The protein below binds the small molecule below.
Small molecule (SMILES): CC(C)C[C@H](NC(=O)CN)C(=O)N[C@H](C(=O)N[C@H](C(=O)NCC(=O)N[C@@H](CO)C(=O)N[C@@H](CC(C)C)C(=O)N[C@@H](CCCN=C(N)N)C(=O)NCC=O)C(C)C)[C@@H](C)O

Binding-site contacts:
Ligand atom CG2 contacts residue ASP258 of chain 38.E at 3.5 Å.
Ligand atom O contacts residue ARG50 of chain 38.E at 3.4 Å.
Ligand atom C contacts residue ARG49 of chain 38.E at 3.6 Å.
Ligand atom NE contacts residue ARG50 of chain 38.E at 3.1 Å (salt-bridge).
Ligand atom NH2 contacts residue ASP228 of chain 38.E at 2.7 Å (salt-bridge).
Ligand atom CG2 contacts residue ALA42 of chain 38.E at 3.8 Å (hydrophobic).
Ligand atom NH1 contacts residue THR246 of chain 38.E at 3.2 Å (h-bond).
Ligand atom CD2 contacts residue ARG43 of chain 38.E at 3.6 Å.
Ligand atom CA contacts residue ASP258 of chain 38.E at 3.7 Å.
Ligand atom O contacts residue ARG43 of chain 38.E at 2.8 Å (salt-bridge).
Ligand atom CA contacts residue ASP258 of chain 38.E at 3.6 Å.
Ligand atom CZ contacts residue THR246 of chain 38.E at 3.3 Å.
Ligand atom O contacts residue ARG49 of chain 38.E at 3.1 Å (salt-bridge).
Ligand atom CB contacts residue ARG49 of chain 38.E at 3.5 Å.
Ligand atom N contacts residue ASP258 of chain 38.E at 2.8 Å (salt-bridge).
Ligand atom CD contacts residue ARG50 of chain 38.E at 3.3 Å.
Ligand atom CB contacts residue ARG49 of chain 38.E at 3.7 Å.
Ligand atom N contacts residue ARG49 of chain 38.E at 3.6 Å (salt-bridge).
Ligand atom C contacts residue ARG43 of chain 38.E at 3.7 Å.
Ligand atom CD2 contacts residue ARG50 of chain 38.E at 3.6 Å.
Ligand atom CA contacts residue ASP258 of chain 38.E at 3.7 Å.
Ligand atom NH2 contacts residue THR246 of chain 38.E at 3.0 Å (h-bond).
Ligand atom N contacts residue ASP258 of chain 38.E at 3.2 Å (salt-bridge).
Ligand atom O contacts residue ARG43 of chain 38.E at 2.8 Å (salt-bridge).
Ligand atom NH1 contacts residue ASP53 of chain 38.E at 3.0 Å (salt-bridge).
Ligand atom N contacts residue ARG49 of chain 38.E at 3.7 Å.
Ligand atom OG1 contacts residue ASP258 of chain 38.E at 3.3 Å.
Ligand atom CB contacts residue MET259 of chain 38.E at 3.6 Å (hydrophobic).
Ligand atom CB contacts residue ASP258 of chain 38.E at 3.5 Å.
Ligand atom CG contacts residue PRO57 of chain 38.E at 3.7 Å (hydrophobic).
Ligand atom OG1 contacts residue MET259 of chain 38.E at 2.6 Å (h-bond).
Ligand atom CG2 contacts residue MET259 of chain 38.E at 3.7 Å (hydrophobic).
Ligand atom N contacts residue PRO57 of chain 38.E at 3.5 Å.
Ligand atom C contacts residue ASP258 of chain 38.E at 3.7 Å.
Ligand atom CD contacts residue LEU52 of chain 38.E at 3.3 Å (hydrophobic).
Ligand atom N contacts residue ASP258 of chain 38.E at 3.2 Å (salt-bridge).
Ligand atom CB contacts residue ASP258 of chain 38.E at 3.7 Å.
Ligand atom O contacts residue ILE39 of chain 38.E at 3.7 Å.
Ligand atom N contacts residue ARG49 of chain 38.E at 3.5 Å (salt-bridge).
Ligand atom CD2 contacts residue ASP258 of chain 38.E at 3.4 Å.

Sequence of chain 38.E:
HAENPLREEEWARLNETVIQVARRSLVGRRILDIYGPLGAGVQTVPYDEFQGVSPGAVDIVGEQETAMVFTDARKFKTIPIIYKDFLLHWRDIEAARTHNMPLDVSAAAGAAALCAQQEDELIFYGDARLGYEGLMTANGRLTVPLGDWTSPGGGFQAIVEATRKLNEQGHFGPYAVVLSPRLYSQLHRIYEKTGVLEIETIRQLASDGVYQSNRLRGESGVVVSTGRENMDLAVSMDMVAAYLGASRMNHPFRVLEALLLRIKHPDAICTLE